The small molecule below binds the protein below.
Small molecule (SMILES): Nc1ccn([C@H]2C[C@H](O)[C@@H](COP(=O)(O)O)O2)c(=O)n1

Sequence of chain 20.A:
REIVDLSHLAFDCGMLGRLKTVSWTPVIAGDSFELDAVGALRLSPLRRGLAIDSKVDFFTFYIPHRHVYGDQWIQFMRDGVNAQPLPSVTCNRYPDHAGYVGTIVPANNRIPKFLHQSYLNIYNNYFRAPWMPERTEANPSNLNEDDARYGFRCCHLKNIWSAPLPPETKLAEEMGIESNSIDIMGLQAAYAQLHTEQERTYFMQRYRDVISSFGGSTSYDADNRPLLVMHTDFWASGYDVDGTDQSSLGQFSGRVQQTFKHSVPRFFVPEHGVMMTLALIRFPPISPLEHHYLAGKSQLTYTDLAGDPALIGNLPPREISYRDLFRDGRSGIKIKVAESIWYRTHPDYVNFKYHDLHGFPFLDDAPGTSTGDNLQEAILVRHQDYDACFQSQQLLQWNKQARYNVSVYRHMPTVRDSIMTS

Binding-site contacts:
Ligand atom C1' contacts residue PHE277 of chain 20.A at 3.9 Å (hydrophobic).
Ligand atom C2' contacts residue PHE277 of chain 20.A at 2.8 Å (hydrophobic).
Ligand atom OP1 contacts residue PHE277 of chain 20.A at 4.1 Å.
Ligand atom C3' contacts residue PHE277 of chain 20.A at 3.6 Å (hydrophobic).
Ligand atom O3' contacts residue PHE277 of chain 20.A at 4.1 Å.
Ligand atom OP1 contacts residue ARG10 of chain 20.A at 3.8 Å.